Sequence of chain 1.D:
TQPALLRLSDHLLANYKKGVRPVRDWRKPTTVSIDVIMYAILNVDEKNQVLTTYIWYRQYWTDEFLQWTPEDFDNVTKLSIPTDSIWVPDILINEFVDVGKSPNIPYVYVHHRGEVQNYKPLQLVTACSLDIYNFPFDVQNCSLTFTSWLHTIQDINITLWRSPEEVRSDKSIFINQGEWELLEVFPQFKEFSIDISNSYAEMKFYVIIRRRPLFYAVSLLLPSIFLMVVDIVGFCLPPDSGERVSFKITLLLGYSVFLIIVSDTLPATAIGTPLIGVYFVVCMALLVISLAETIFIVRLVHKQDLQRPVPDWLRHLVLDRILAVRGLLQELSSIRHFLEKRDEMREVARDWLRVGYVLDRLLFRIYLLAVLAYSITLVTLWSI

Binding-site contacts:
Ligand atom C1 contacts residue PHE300 of chain 1.D at 3.9 Å (hydrophobic).
Ligand atom N2 contacts residue ASN268 of chain 1.D at 2.9 Å (h-bond).
Ligand atom C1 contacts residue ASN268 of chain 1.D at 1.4 Å.
Ligand atom O7 contacts residue PHE300 of chain 1.D at 4.1 Å.
Ligand atom C7 contacts residue PHE300 of chain 1.D at 4.4 Å (hydrophobic).
Ligand atom C2 contacts residue ASN268 of chain 1.D at 2.5 Å.
Ligand atom O5 contacts residue ILE269 of chain 1.D at 4.1 Å.
Ligand atom O5 contacts residue PHE300 of chain 1.D at 4.0 Å.
Ligand atom O6 contacts residue THR270 of chain 1.D at 3.3 Å.
Ligand atom C6 contacts residue THR270 of chain 1.D at 3.6 Å.
Ligand atom O5 contacts residue ASN268 of chain 1.D at 2.4 Å (h-bond).
Ligand atom C8 contacts residue ILE264 of chain 1.D at 4.2 Å (hydrophobic).
Ligand atom C4 contacts residue ASN268 of chain 1.D at 4.2 Å.
Ligand atom N2 contacts residue ILE264 of chain 1.D at 4.2 Å.
Ligand atom O7 contacts residue ASN268 of chain 1.D at 3.2 Å (h-bond).
Ligand atom C5 contacts residue ASN268 of chain 1.D at 3.7 Å.
Ligand atom C5 contacts residue THR270 of chain 1.D at 4.3 Å.
Ligand atom C7 contacts residue ASN268 of chain 1.D at 3.2 Å.
Ligand atom C8 contacts residue ASN268 of chain 1.D at 4.4 Å.
Ligand atom C5 contacts residue PHE300 of chain 1.D at 3.8 Å (hydrophobic).
Ligand atom O5 contacts residue THR270 of chain 1.D at 3.8 Å.
Ligand atom C3 contacts residue ASN268 of chain 1.D at 3.8 Å.
Ligand atom C8 contacts residue PHE300 of chain 1.D at 3.9 Å (hydrophobic).
Ligand atom C6 contacts residue ILE269 of chain 1.D at 4.2 Å (hydrophobic).
Ligand atom O4 contacts residue PHE300 of chain 1.D at 4.5 Å.

This protein binds this small molecule.
Small molecule (SMILES): CC(=O)N[C@H]1[C@H](O[C@H]2[C@H](O)[C@@H](NC(C)=O)CO[C@@H]2CO)O[C@H](CO)[C@@H](O[C@@H]2O[C@H](CO)[C@@H](O)[C@H](O)[C@@H]2O)[C@@H]1O